The protein below binds the small molecule below.
Small molecule (SMILES): Nc1nc(Cl)c2nc[nH]c2n1

Sequence of chain 1.B:
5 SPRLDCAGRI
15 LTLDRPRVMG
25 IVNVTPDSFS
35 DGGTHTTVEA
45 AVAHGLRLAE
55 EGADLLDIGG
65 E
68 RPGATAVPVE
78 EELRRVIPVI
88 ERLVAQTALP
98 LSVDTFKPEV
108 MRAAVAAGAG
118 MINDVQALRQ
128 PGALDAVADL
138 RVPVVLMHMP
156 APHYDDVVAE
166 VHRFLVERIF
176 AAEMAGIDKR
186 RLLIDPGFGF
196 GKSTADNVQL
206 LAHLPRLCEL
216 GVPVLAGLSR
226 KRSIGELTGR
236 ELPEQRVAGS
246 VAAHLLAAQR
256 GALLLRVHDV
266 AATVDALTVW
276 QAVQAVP

Binding-site contacts:
Ligand atom C5 contacts residue ARG261 of chain 1.B at 3.5 Å.
Ligand atom C5 contacts residue LYS226 of chain 1.B at 3.9 Å.
Ligand atom C4 contacts residue ASP101 of chain 1.B at 4.0 Å.
Ligand atom N2 contacts residue ASP190 of chain 1.B at 2.8 Å (salt-bridge).
Ligand atom N7 contacts residue LYS226 of chain 1.B at 3.3 Å (salt-bridge).
Ligand atom N2 contacts residue VAL142 of chain 1.B at 3.9 Å.
Ligand atom C4 contacts residue ARG261 of chain 1.B at 3.5 Å.
Ligand atom C6 contacts residue PHE195 of chain 1.B at 4.0 Å (hydrophobic).
Ligand atom N7 contacts residue ARG261 of chain 1.B at 3.2 Å (salt-bridge).
Ligand atom CL6 contacts residue PHE193 of chain 1.B at 4.0 Å.
Ligand atom C2 contacts residue ARG261 of chain 1.B at 3.8 Å.
Ligand atom C6 contacts residue LYS226 of chain 1.B at 3.9 Å.
Ligand atom C8 contacts residue SO41 of chain 1.M at 3.7 Å.
Ligand atom CL6 contacts residue GLY222 of chain 1.B at 3.2 Å.
Ligand atom N2 contacts residue ASN120 of chain 1.B at 2.7 Å (h-bond).
Ligand atom C6 contacts residue ASP190 of chain 1.B at 3.7 Å.
Ligand atom N1 contacts residue MET144 of chain 1.B at 3.5 Å (h-bond).
Ligand atom N9 contacts residue ASP101 of chain 1.B at 3.4 Å (salt-bridge).
Ligand atom C2 contacts residue ASN120 of chain 1.B at 3.5 Å.
Ligand atom N2 contacts residue MET144 of chain 1.B at 4.0 Å.
Ligand atom N9 contacts residue ARG261 of chain 1.B at 3.4 Å.
Ligand atom N3 contacts residue ASP101 of chain 1.B at 4.0 Å.
Ligand atom CL6 contacts residue LYS226 of chain 1.B at 2.8 Å.
Ligand atom N7 contacts residue PHE195 of chain 1.B at 3.3 Å.
Ligand atom CL6 contacts residue PHE195 of chain 1.B at 4.0 Å.
Ligand atom C6 contacts residue MET144 of chain 1.B at 3.8 Å (hydrophobic).
Ligand atom N7 contacts residue SO41 of chain 1.M at 3.9 Å.
Ligand atom N3 contacts residue ASN120 of chain 1.B at 3.0 Å (h-bond).
Ligand atom C6 contacts residue ARG261 of chain 1.B at 4.0 Å.
Ligand atom N1 contacts residue ASP190 of chain 1.B at 2.6 Å (salt-bridge).
Ligand atom N1 contacts residue ARG261 of chain 1.B at 4.0 Å.
Ligand atom N9 contacts residue VAL122 of chain 1.B at 4.0 Å.
Ligand atom C2 contacts residue ASP190 of chain 1.B at 3.2 Å.
Ligand atom C8 contacts residue PHE195 of chain 1.B at 3.6 Å (hydrophobic).
Ligand atom C5 contacts residue PHE195 of chain 1.B at 3.6 Å (hydrophobic).
Ligand atom N3 contacts residue VAL122 of chain 1.B at 3.9 Å.
Ligand atom N2 contacts residue LEU220 of chain 1.B at 4.0 Å.
Ligand atom N3 contacts residue ARG261 of chain 1.B at 3.7 Å.
Ligand atom C8 contacts residue ARG261 of chain 1.B at 3.1 Å.
Ligand atom C2 contacts residue MET144 of chain 1.B at 3.6 Å (hydrophobic).